Binding-site contacts:
Ligand atom O contacts residue THR1 of chain 1.Y at 3.6 Å.
Ligand atom CB contacts residue THR21 of chain 1.Y at 3.7 Å.
Ligand atom C2 contacts residue MES1 of chain 1.SA at 3.8 Å.
Ligand atom CB contacts residue GLY47 of chain 1.Y at 3.9 Å.
Ligand atom CA contacts residue GLY47 of chain 1.Y at 3.3 Å.
Ligand atom OH contacts residue VAL31 of chain 1.Y at 3.4 Å.
Ligand atom CZ contacts residue VAL31 of chain 1.Y at 3.4 Å (hydrophobic).
Ligand atom C contacts residue GLY47 of chain 1.Y at 3.5 Å.
Ligand atom C2 contacts residue TYR170 of chain 1.Y at 3.5 Å (hydrophobic).
Ligand atom C3 contacts residue THR1 of chain 1.Y at 2.5 Å.
Ligand atom N contacts residue THR21 of chain 1.Y at 3.0 Å (h-bond).
Ligand atom CE1 contacts residue VAL31 of chain 1.Y at 3.5 Å (hydrophobic).
Ligand atom CB contacts residue THR1 of chain 1.Y at 2.5 Å.
Ligand atom CB contacts residue ALA49 of chain 1.Y at 3.8 Å (hydrophobic).
Ligand atom C3 contacts residue ARG19 of chain 1.Y at 3.3 Å.
Ligand atom C contacts residue THR21 of chain 1.Y at 3.6 Å.
Ligand atom C contacts residue THR1 of chain 1.Y at 1.4 Å.
Ligand atom O contacts residue THR1 of chain 1.Y at 2.3 Å (h-bond).
Ligand atom O contacts residue GLY47 of chain 1.Y at 3.1 Å (h-bond).
Ligand atom O contacts residue ALA20 of chain 1.Y at 3.3 Å.
Ligand atom C3 contacts residue TYR170 of chain 1.Y at 3.0 Å (hydrophobic).
Ligand atom OH contacts residue GLN53 of chain 1.Y at 3.5 Å (h-bond).
Ligand atom O contacts residue THR21 of chain 1.Y at 3.6 Å.
Ligand atom N contacts residue THR1 of chain 1.Y at 3.6 Å (h-bond).
Ligand atom O contacts residue MES1 of chain 1.SA at 2.9 Å (h-bond).
Ligand atom C1 contacts residue THR1 of chain 1.Y at 2.4 Å.
Ligand atom CZ contacts residue ALA49 of chain 1.Y at 3.5 Å (hydrophobic).
Ligand atom CG contacts residue THR1 of chain 1.Y at 3.8 Å.
Ligand atom OH contacts residue ALA49 of chain 1.Y at 3.7 Å.
Ligand atom O contacts residue THR21 of chain 1.Y at 3.2 Å (h-bond).
Ligand atom O contacts residue ALA49 of chain 1.Y at 3.3 Å.
Ligand atom O contacts residue MES1 of chain 1.SA at 3.6 Å.
Ligand atom N contacts residue GLY47 of chain 1.Y at 3.0 Å (h-bond).
Ligand atom C2 contacts residue THR1 of chain 1.Y at 1.5 Å.
Ligand atom C1 contacts residue MES1 of chain 1.SA at 3.4 Å.
Ligand atom CA contacts residue THR21 of chain 1.Y at 3.4 Å.
Ligand atom CE1 contacts residue ALA49 of chain 1.Y at 3.5 Å (hydrophobic).
Ligand atom CA contacts residue THR21 of chain 1.Y at 3.8 Å.
Ligand atom CA contacts residue THR1 of chain 1.Y at 2.3 Å.
Ligand atom C contacts residue MES1 of chain 1.SA at 3.8 Å.

This protein binds this small molecule.
Small molecule (SMILES): CC(=O)N1CCC[C@H]1C(=O)N[C@@H](C)C(=O)N[C@@H](Cc1ccc(O)cc1)[C@@H](O)[C@H](C)CO

Sequence of chain 1.Y:
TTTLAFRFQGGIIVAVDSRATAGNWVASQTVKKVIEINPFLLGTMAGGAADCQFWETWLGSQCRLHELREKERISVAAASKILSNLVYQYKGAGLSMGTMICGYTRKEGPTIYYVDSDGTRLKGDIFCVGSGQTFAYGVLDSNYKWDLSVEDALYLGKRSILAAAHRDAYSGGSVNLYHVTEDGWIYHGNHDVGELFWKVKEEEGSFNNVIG

Sequence of chain 1.Z:
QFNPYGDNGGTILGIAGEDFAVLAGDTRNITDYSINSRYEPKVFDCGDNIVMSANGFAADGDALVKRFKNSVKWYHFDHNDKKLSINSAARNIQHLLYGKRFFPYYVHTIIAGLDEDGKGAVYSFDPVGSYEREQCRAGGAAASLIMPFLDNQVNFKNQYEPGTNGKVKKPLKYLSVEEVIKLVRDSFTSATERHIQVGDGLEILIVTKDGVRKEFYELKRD